Sequence of chain 1.C:
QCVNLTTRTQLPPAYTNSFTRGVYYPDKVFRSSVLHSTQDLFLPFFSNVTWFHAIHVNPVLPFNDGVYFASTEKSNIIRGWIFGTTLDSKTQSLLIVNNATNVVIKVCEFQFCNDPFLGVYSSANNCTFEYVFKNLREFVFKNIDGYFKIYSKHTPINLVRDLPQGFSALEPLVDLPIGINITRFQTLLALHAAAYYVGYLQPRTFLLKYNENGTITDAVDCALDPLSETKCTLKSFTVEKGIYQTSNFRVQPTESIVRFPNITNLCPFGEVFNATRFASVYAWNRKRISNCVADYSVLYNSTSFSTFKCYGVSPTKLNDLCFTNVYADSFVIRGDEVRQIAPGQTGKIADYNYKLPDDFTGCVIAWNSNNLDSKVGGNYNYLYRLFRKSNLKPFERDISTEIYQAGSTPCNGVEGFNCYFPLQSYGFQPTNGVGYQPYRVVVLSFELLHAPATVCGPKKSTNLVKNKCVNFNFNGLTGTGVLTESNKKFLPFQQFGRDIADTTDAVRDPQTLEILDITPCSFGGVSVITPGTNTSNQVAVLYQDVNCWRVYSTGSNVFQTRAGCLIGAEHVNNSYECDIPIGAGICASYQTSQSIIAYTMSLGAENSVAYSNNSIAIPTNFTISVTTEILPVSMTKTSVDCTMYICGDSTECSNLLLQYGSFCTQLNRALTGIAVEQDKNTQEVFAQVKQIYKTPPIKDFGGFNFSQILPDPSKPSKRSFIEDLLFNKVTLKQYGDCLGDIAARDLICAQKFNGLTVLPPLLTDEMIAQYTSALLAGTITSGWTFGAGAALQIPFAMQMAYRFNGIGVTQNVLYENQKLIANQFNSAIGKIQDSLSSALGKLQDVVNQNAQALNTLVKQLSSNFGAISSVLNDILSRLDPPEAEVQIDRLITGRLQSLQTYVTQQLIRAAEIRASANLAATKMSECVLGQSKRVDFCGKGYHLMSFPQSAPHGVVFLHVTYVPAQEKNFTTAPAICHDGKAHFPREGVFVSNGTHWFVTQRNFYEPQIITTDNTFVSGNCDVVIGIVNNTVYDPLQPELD

Binding-site contacts:
Ligand atom O5 contacts residue ASN657 of chain 1.C at 2.4 Å (h-bond).
Ligand atom C3 contacts residue ASN657 of chain 1.C at 3.8 Å.
Ligand atom O7 contacts residue ASN657 of chain 1.C at 3.7 Å.
Ligand atom C7 contacts residue ASN657 of chain 1.C at 3.5 Å.
Ligand atom C1 contacts residue ASN657 of chain 1.C at 1.4 Å.
Ligand atom N2 contacts residue ASN657 of chain 1.C at 2.9 Å (h-bond).
Ligand atom C2 contacts residue ASN657 of chain 1.C at 2.5 Å.
Ligand atom C5 contacts residue ASN657 of chain 1.C at 3.6 Å.
Ligand atom C4 contacts residue ASN657 of chain 1.C at 4.2 Å.

A protein and the small-molecule ligand that binds it are described below.
Small molecule (SMILES): CC(=O)N[C@@H]1[C@@H](O)[C@H](O)[C@@H](CO)O[C@H]1O